Sequence of chain 48.B:
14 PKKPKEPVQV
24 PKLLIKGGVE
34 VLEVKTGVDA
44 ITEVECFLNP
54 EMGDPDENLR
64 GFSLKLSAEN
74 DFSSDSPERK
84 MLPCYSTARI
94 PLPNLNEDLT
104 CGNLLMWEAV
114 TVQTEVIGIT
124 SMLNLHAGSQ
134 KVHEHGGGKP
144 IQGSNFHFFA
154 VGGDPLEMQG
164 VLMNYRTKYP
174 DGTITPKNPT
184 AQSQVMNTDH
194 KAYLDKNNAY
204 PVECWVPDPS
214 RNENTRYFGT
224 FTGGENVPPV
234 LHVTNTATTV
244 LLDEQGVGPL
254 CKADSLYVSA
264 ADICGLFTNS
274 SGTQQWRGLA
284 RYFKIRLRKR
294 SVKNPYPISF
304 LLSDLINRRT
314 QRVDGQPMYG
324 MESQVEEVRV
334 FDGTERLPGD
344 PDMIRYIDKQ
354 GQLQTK

Sequence of chain 48.C:
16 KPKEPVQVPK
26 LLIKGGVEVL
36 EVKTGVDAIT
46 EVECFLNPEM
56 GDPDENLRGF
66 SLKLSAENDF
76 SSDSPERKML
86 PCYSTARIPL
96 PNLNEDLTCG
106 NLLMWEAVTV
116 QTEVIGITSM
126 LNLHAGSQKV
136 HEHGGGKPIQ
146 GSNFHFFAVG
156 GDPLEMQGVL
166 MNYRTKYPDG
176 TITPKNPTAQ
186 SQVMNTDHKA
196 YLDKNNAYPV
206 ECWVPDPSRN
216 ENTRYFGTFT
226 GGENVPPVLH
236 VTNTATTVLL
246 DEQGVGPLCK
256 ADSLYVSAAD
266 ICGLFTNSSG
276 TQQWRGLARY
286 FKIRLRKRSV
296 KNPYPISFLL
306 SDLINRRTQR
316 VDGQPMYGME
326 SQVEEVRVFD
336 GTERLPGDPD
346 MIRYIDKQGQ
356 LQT

Binding-site contacts:
Ligand atom C1 contacts residue ASN272 of chain 48.B at 3.8 Å.
Ligand atom C11 contacts residue HIS138 of chain 48.A at 3.5 Å.
Ligand atom O8 contacts residue LYS68 of chain 48.B at 3.4 Å.
Ligand atom C8 contacts residue GLN278 of chain 48.B at 3.6 Å.
Ligand atom C7 contacts residue GLN278 of chain 48.B at 3.8 Å.
Ligand atom C11 contacts residue GLN278 of chain 48.B at 3.5 Å.
Ligand atom O8 contacts residue ASN272 of chain 48.B at 3.5 Å (h-bond).
Ligand atom C11 contacts residue SER274 of chain 48.B at 4.0 Å.
Ligand atom C1 contacts residue LYS68 of chain 48.B at 3.6 Å.
Ligand atom C11 contacts residue THR276 of chain 48.B at 3.3 Å.
Ligand atom O1B contacts residue SER274 of chain 48.B at 4.1 Å.
Ligand atom O9 contacts residue GLN278 of chain 48.B at 4.0 Å.
Ligand atom O10 contacts residue PHE75 of chain 48.C at 3.0 Å.
Ligand atom C11 contacts residue PHE75 of chain 48.C at 2.3 Å (hydrophobic).
Ligand atom C9 contacts residue LYS68 of chain 48.B at 3.8 Å.
Ligand atom C11 contacts residue PHE65 of chain 48.B at 3.8 Å (hydrophobic).
Ligand atom N5 contacts residue ASN272 of chain 48.B at 3.2 Å (h-bond).
Ligand atom N5 contacts residue GLN278 of chain 48.B at 3.9 Å.
Ligand atom O1A contacts residue LYS68 of chain 48.B at 2.9 Å.
Ligand atom O1B contacts residue LYS68 of chain 48.B at 3.9 Å.
Ligand atom C9 contacts residue LEU67 of chain 48.B at 4.1 Å (hydrophobic).
Ligand atom O1B contacts residue THR276 of chain 48.B at 3.7 Å.
Ligand atom C9 contacts residue GLN278 of chain 48.B at 3.2 Å.
Ligand atom C10 contacts residue GLN278 of chain 48.B at 4.0 Å.
Ligand atom C11 contacts residue ASN272 of chain 48.B at 3.6 Å.
Ligand atom O9 contacts residue LYS68 of chain 48.B at 2.9 Å (salt-bridge).
Ligand atom O8 contacts residue GLN278 of chain 48.B at 3.5 Å (h-bond).
Ligand atom O10 contacts residue LEU62 of chain 48.B at 4.0 Å.
Ligand atom C5 contacts residue ASN272 of chain 48.B at 4.1 Å.
Ligand atom C1 contacts residue SER274 of chain 48.B at 3.7 Å.
Ligand atom C10 contacts residue PHE75 of chain 48.C at 3.1 Å (hydrophobic).
Ligand atom O1B contacts residue ASN272 of chain 48.B at 3.4 Å (h-bond).
Ligand atom C11 contacts residue LEU62 of chain 48.B at 4.1 Å (hydrophobic).
Ligand atom C4 contacts residue ASN272 of chain 48.B at 4.1 Å.
Ligand atom O1A contacts residue SER274 of chain 48.B at 2.6 Å (h-bond).
Ligand atom O9 contacts residue LEU67 of chain 48.B at 3.3 Å.
Ligand atom O7 contacts residue LEU62 of chain 48.B at 3.8 Å.
Ligand atom C11 contacts residue PHE270 of chain 48.B at 3.8 Å (hydrophobic).
Ligand atom C10 contacts residue ASN272 of chain 48.B at 4.0 Å.
Ligand atom C6 contacts residue ASN272 of chain 48.B at 3.6 Å.

This protein binds this small molecule.
Small molecule (SMILES): CC(=O)N[C@H]1[C@H]([C@H](O)[C@H](O)CO)O[C@@](O[C@H](CO)[C@@H](O)[C@@H]2O[C@@H](C(=O)O)C[C@H](O)[C@H]2NC(C)=O)(C(=O)O)C[C@@H]1O

Sequence of chain 48.A:
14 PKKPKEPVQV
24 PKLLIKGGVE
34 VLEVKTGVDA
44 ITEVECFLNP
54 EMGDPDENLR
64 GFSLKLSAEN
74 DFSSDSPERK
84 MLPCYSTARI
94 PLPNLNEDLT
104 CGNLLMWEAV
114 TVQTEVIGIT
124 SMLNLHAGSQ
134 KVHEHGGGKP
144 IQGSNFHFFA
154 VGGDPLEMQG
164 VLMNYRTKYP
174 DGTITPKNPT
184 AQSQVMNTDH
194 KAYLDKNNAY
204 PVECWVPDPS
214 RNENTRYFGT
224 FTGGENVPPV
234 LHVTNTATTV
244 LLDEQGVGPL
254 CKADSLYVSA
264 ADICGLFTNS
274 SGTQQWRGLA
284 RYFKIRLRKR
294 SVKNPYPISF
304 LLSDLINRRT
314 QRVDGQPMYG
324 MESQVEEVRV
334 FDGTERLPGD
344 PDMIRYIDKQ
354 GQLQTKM